Sequence of chain 1.A:
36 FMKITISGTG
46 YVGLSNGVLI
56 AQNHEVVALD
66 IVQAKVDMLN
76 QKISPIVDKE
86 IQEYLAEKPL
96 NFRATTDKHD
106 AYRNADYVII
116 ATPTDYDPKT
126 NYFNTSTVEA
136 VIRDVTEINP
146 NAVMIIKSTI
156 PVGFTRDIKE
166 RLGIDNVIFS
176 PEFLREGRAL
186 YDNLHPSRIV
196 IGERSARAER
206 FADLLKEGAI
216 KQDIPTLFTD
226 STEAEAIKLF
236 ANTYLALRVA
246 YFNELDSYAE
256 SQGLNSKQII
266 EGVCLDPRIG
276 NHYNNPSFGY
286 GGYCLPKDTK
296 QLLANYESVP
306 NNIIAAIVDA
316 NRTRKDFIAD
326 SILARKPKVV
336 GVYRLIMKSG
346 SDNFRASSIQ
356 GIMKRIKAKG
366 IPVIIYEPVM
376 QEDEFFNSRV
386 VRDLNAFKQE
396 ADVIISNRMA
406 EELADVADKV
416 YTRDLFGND

The protein below binds the small molecule below.
Small molecule (SMILES): O=C(O)[C@H]1O[C@H](O[P](=O)(O)O[P](=O)(O)OC[C@H]2O[C@@H](n3ccc(=O)[nH]c3=O)[C@H](O)[C@@H]2O)[C@H](O)[C@@H](O)[C@@H]1O

Binding-site contacts:
Ligand atom N1 contacts residue VAL244 of chain 1.A at 3.5 Å.
Ligand atom C6' contacts residue ASN237 of chain 1.A at 3.6 Å.
Ligand atom C2D contacts residue ASP424 of chain 1.A at 3.4 Å.
Ligand atom O3' contacts residue ARG273 of chain 2.A at 3.0 Å (salt-bridge).
Ligand atom C3D contacts residue MET342 of chain 1.A at 3.5 Å (hydrophobic).
Ligand atom C4' contacts residue LYS233 of chain 1.A at 3.4 Å.
Ligand atom O2D contacts residue MET342 of chain 1.A at 3.6 Å.
Ligand atom O4 contacts residue ASN280 of chain 1.A at 3.0 Å (h-bond).
Ligand atom O2 contacts residue ASN280 of chain 1.A at 3.5 Å (h-bond).
Ligand atom O4' contacts residue LEU179 of chain 1.A at 3.1 Å (h-bond).
Ligand atom C5D contacts residue TYR278 of chain 1.A at 3.6 Å (hydrophobic).
Ligand atom O4' contacts residue GLU177 of chain 1.A at 3.5 Å (salt-bridge).
Ligand atom O4 contacts residue ASN279 of chain 1.A at 3.3 Å (h-bond).
Ligand atom O'Q contacts residue LYS233 of chain 1.A at 2.5 Å (salt-bridge).
Ligand atom C4D contacts residue TYR288 of chain 1.A at 3.4 Å (hydrophobic).
Ligand atom C6 contacts residue ASP424 of chain 1.A at 3.6 Å.
Ligand atom C5 contacts residue TYR278 of chain 1.A at 3.5 Å (hydrophobic).
Ligand atom O3D contacts residue TYR285 of chain 1.A at 3.2 Å.
Ligand atom O2 contacts residue SER282 of chain 1.A at 2.9 Å (h-bond).
Ligand atom C4 contacts residue ASP424 of chain 1.A at 3.4 Å.
Ligand atom N3 contacts residue ASP424 of chain 1.A at 3.3 Å (salt-bridge).
Ligand atom O3D contacts residue MET342 of chain 1.A at 2.9 Å.
Ligand atom O3B contacts residue ARG180 of chain 1.A at 3.2 Å.
Ligand atom O4' contacts residue LYS233 of chain 1.A at 2.9 Å (salt-bridge).
Ligand atom O2A contacts residue TYR278 of chain 1.A at 2.6 Å (h-bond).
Ligand atom O3D contacts residue GLY286 of chain 1.A at 2.9 Å (h-bond).
Ligand atom O4D contacts residue TYR288 of chain 1.A at 3.2 Å (h-bond).
Ligand atom O2B contacts residue GLU181 of chain 1.A at 3.2 Å (salt-bridge).
Ligand atom C5D contacts residue TYR288 of chain 1.A at 3.4 Å (hydrophobic).
Ligand atom O3' contacts residue PHE178 of chain 1.A at 3.1 Å (h-bond).
Ligand atom O3A contacts residue ARG180 of chain 1.A at 3.5 Å.
Ligand atom N1 contacts residue ASP424 of chain 1.A at 3.5 Å (salt-bridge).
Ligand atom O2D contacts residue ASP424 of chain 1.A at 3.1 Å (salt-bridge).
Ligand atom O2' contacts residue ARG180 of chain 1.A at 3.4 Å.
Ligand atom O4' contacts residue PHE178 of chain 1.A at 3.2 Å.
Ligand atom N3 contacts residue ASN280 of chain 1.A at 2.8 Å (h-bond).
Ligand atom O2' contacts residue ARG273 of chain 2.A at 2.7 Å (salt-bridge).
Ligand atom O2 contacts residue VAL244 of chain 1.A at 3.5 Å.
Ligand atom O4 contacts residue TYR278 of chain 1.A at 3.5 Å.
Ligand atom O'Q contacts residue ASN237 of chain 1.A at 2.9 Å (h-bond).

Sequence of chain 2.A:
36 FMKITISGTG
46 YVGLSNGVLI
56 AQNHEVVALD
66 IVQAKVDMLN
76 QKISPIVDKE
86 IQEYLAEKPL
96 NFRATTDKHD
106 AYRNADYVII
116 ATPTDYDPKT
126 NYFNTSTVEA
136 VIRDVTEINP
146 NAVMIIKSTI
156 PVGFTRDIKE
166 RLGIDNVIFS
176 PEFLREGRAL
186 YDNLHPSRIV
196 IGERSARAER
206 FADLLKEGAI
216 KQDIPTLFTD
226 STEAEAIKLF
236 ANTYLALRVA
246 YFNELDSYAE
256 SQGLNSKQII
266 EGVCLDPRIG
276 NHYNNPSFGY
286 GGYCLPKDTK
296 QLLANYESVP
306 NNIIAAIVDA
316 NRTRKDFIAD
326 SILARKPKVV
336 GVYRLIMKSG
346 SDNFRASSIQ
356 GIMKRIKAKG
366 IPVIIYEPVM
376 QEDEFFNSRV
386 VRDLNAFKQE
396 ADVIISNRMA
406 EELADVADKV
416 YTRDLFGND